Binding-site contacts:
Ligand atom O5 contacts residue ASN316 of chain 1.A at 2.3 Å (h-bond).
Ligand atom C4 contacts residue ASN316 of chain 1.A at 4.2 Å.
Ligand atom C1 contacts residue ASN316 of chain 1.A at 1.4 Å.
Ligand atom C3 contacts residue ASN316 of chain 1.A at 3.8 Å.
Ligand atom C2 contacts residue ASN316 of chain 1.A at 2.5 Å.
Ligand atom C7 contacts residue ASN316 of chain 1.A at 3.3 Å.
Ligand atom C8 contacts residue ASN316 of chain 1.A at 4.5 Å.
Ligand atom O7 contacts residue ASN316 of chain 1.A at 3.2 Å (h-bond).
Ligand atom N2 contacts residue ASN316 of chain 1.A at 3.0 Å (h-bond).
Ligand atom C5 contacts residue ASN316 of chain 1.A at 3.7 Å.

The small molecule below binds the protein below.
Small molecule (SMILES): CC(=O)N[C@@H]1[C@@H](O)[C@H](O)[C@@H](CO)O[C@H]1O

Sequence of chain 1.A:
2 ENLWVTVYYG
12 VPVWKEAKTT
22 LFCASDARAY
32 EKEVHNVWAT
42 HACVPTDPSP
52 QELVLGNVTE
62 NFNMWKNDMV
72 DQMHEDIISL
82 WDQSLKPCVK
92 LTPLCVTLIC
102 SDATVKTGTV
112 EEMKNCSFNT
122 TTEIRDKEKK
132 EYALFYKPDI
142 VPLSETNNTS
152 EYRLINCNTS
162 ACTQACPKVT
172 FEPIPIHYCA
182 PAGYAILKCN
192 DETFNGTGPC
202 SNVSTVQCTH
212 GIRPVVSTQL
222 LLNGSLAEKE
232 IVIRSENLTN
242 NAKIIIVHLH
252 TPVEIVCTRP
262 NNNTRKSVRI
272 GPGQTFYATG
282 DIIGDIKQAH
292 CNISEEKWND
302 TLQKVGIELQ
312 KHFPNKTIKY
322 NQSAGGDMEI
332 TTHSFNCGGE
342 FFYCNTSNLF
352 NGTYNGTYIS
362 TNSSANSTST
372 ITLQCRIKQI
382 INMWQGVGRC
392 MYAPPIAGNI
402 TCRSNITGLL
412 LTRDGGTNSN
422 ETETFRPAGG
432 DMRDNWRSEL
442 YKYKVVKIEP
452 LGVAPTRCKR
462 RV